A protein and the small-molecule ligand that binds it are described below.
Small molecule (SMILES): NS(=O)(=O)c1cc(NC(=O)Nc2ccc(C(F)(F)F)cc2)c(O)c([N+](=O)[O-])c1

Sequence of chain 1.A:
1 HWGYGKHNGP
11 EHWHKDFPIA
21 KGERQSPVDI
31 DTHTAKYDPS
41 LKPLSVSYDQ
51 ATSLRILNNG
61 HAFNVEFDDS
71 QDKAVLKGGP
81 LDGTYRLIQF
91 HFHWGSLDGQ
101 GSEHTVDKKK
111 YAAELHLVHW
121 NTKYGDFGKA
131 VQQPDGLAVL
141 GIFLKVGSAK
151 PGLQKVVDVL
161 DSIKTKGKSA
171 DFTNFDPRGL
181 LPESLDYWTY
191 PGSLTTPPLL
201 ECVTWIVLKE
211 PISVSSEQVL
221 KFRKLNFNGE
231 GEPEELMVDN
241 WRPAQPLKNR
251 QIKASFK

Binding-site contacts:
Ligand atom N22 contacts residue HIS91 of chain 1.A at 3.9 Å.
Ligand atom O24 contacts residue ASN64 of chain 1.A at 3.0 Å (h-bond).
Ligand atom C01 contacts residue HIS91 of chain 1.A at 3.0 Å.
Ligand atom O23 contacts residue HIS93 of chain 1.A at 4.0 Å.
Ligand atom C16 contacts residue PRO198 of chain 1.A at 4.0 Å (hydrophobic).
Ligand atom O11 contacts residue LEU194 of chain 1.A at 3.8 Å.
Ligand atom C13 contacts residue PHE127 of chain 1.A at 3.9 Å (hydrophobic).
Ligand atom N21 contacts residue THR195 of chain 1.A at 2.6 Å (h-bond).
Ligand atom N21 contacts residue GLU103 of chain 1.A at 3.9 Å.
Ligand atom C06 contacts residue ZN1 of chain 1.B at 3.7 Å.
Ligand atom N21 contacts residue HIS91 of chain 1.A at 3.4 Å (h-bond).
Ligand atom C05 contacts residue HIS91 of chain 1.A at 4.0 Å.
Ligand atom O20 contacts residue THR195 of chain 1.A at 2.9 Å (h-bond).
Ligand atom C12 contacts residue PHE127 of chain 1.A at 3.7 Å (hydrophobic).
Ligand atom O07 contacts residue ASN64 of chain 1.A at 3.8 Å.
Ligand atom O24 contacts residue ASN59 of chain 1.A at 3.1 Å (h-bond).
Ligand atom O19 contacts residue HIS91 of chain 1.A at 3.4 Å.
Ligand atom C06 contacts residue HIS91 of chain 1.A at 3.3 Å.
Ligand atom C17 contacts residue LEU194 of chain 1.A at 4.0 Å (hydrophobic).
Ligand atom O07 contacts residue ASN59 of chain 1.A at 3.7 Å.
Ligand atom S18 contacts residue HIS91 of chain 1.A at 3.7 Å.
Ligand atom C03 contacts residue GLN89 of chain 1.A at 3.8 Å.
Ligand atom N21 contacts residue ZN1 of chain 1.B at 2.0 Å.
Ligand atom N21 contacts residue HIS93 of chain 1.A at 3.2 Å (h-bond).
Ligand atom C04 contacts residue GLN89 of chain 1.A at 3.5 Å.
Ligand atom S18 contacts residue ZN1 of chain 1.B at 3.0 Å.
Ligand atom O24 contacts residue ALA62 of chain 1.A at 3.7 Å.
Ligand atom F28 contacts residue VAL131 of chain 1.A at 3.1 Å.
Ligand atom C02 contacts residue HIS91 of chain 1.A at 3.6 Å.
Ligand atom S18 contacts residue THR195 of chain 1.A at 3.9 Å.
Ligand atom N21 contacts residue HIS116 of chain 1.A at 3.5 Å (h-bond).
Ligand atom O19 contacts residue ZN1 of chain 1.B at 3.1 Å.
Ligand atom O23 contacts residue HIS91 of chain 1.A at 3.9 Å.
Ligand atom N08 contacts residue GLN89 of chain 1.A at 3.4 Å (h-bond).
Ligand atom C01 contacts residue ZN1 of chain 1.B at 3.5 Å.
Ligand atom O19 contacts residue HIS116 of chain 1.A at 3.7 Å.
Ligand atom O20 contacts residue LEU194 of chain 1.A at 3.2 Å.
Ligand atom O23 contacts residue ALA62 of chain 1.A at 3.6 Å.
Ligand atom O07 contacts residue GLN89 of chain 1.A at 3.9 Å.
Ligand atom C17 contacts residue PHE127 of chain 1.A at 3.9 Å (hydrophobic).